Binding-site contacts:
Ligand atom C3 contacts residue PRO27 of chain 1.B at 4.2 Å (hydrophobic).
Ligand atom C2 contacts residue ASN30 of chain 1.B at 4.0 Å.
Ligand atom C8 contacts residue PRO28 of chain 1.B at 3.0 Å (hydrophobic).
Ligand atom C8 contacts residue PRO27 of chain 1.B at 3.5 Å (hydrophobic).
Ligand atom O7 contacts residue ASN30 of chain 1.B at 4.1 Å.
Ligand atom O7 contacts residue PRO27 of chain 1.B at 4.3 Å.
Ligand atom O7 contacts residue ASN23 of chain 1.B at 4.1 Å.
Ligand atom C7 contacts residue PRO27 of chain 1.B at 4.0 Å (hydrophobic).
Ligand atom C8 contacts residue ASN30 of chain 1.B at 3.4 Å.
Ligand atom N2 contacts residue ASN30 of chain 1.B at 3.8 Å.
Ligand atom C7 contacts residue ASN30 of chain 1.B at 3.6 Å.
Ligand atom O6 contacts residue GLU161 of chain 1.B at 3.9 Å.
Ligand atom C5 contacts residue ASN30 of chain 1.B at 4.3 Å.
Ligand atom C1 contacts residue ASN30 of chain 1.B at 3.0 Å.
Ligand atom O3 contacts residue PRO27 of chain 1.B at 4.0 Å.
Ligand atom O5 contacts residue GLU161 of chain 1.B at 4.5 Å.
Ligand atom O5 contacts residue ASN30 of chain 1.B at 3.5 Å (h-bond).
Ligand atom C7 contacts residue PRO28 of chain 1.B at 4.4 Å (hydrophobic).

This protein binds this small molecule.
Small molecule (SMILES): CC(=O)N[C@H]1[C@H](O[C@H]2[C@H](O)[C@@H](NC(C)=O)CO[C@@H]2CO)O[C@H](CO)[C@@H](O)[C@@H]1O

Sequence of chain 1.B:
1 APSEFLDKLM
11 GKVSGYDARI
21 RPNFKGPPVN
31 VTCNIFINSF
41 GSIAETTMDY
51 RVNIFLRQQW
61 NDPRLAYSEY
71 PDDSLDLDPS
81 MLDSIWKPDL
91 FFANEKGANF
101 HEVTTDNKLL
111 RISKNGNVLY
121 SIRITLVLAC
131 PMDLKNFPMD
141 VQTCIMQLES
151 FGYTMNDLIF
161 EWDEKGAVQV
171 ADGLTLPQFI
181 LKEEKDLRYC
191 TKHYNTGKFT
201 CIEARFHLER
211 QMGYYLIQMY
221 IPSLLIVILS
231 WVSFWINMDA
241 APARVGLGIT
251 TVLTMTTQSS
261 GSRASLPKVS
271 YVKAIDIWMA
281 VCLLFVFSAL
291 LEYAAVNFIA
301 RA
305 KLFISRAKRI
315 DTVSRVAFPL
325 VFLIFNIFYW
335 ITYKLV